Sequence of chain 1.D:
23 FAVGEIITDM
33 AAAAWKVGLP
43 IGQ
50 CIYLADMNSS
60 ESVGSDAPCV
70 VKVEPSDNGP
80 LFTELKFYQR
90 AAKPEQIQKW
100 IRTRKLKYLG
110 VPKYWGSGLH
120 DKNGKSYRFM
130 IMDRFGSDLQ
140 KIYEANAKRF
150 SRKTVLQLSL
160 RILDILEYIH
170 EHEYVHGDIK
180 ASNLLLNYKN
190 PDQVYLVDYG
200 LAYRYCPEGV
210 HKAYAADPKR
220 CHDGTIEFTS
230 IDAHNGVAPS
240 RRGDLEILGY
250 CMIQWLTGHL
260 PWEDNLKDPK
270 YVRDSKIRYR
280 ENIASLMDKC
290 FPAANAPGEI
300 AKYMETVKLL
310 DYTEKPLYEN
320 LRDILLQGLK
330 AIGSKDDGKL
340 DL

Binding-site contacts:
Ligand atom C7 contacts residue ASP137 of chain 1.D at 3.7 Å.
Ligand atom N5 contacts residue VAL69 of chain 1.D at 3.5 Å.
Ligand atom C4 contacts residue GLY135 of chain 1.D at 3.9 Å.
Ligand atom N2 contacts residue ILE43 of chain 1.D at 3.7 Å.
Ligand atom C15 contacts residue PHE134 of chain 1.D at 3.8 Å (hydrophobic).
Ligand atom C18 contacts residue LYS71 of chain 1.D at 3.7 Å.
Ligand atom C17 contacts residue VAL196 of chain 1.D at 3.5 Å (hydrophobic).
Ligand atom N3 contacts residue LEU184 of chain 1.D at 3.5 Å.
Ligand atom N3 contacts residue ILE43 of chain 1.D at 3.9 Å.
Ligand atom C9 contacts residue ARG133 of chain 1.D at 3.8 Å.
Ligand atom C15 contacts residue MET131 of chain 1.D at 3.8 Å (hydrophobic).
Ligand atom C5 contacts residue LEU184 of chain 1.D at 3.7 Å (hydrophobic).
Ligand atom C8 contacts residue PHE134 of chain 1.D at 3.6 Å (hydrophobic).
Ligand atom C13 contacts residue ILE43 of chain 1.D at 3.9 Å (hydrophobic).
Ligand atom N5 contacts residue ASP132 of chain 1.D at 3.4 Å (salt-bridge).
Ligand atom O2 contacts residue ASP197 of chain 1.D at 3.1 Å (salt-bridge).
Ligand atom N1 contacts residue ILE43 of chain 1.D at 3.7 Å.
Ligand atom C8 contacts residue GLY135 of chain 1.D at 3.5 Å.
Ligand atom C6 contacts residue PHE134 of chain 1.D at 3.2 Å (hydrophobic).
Ligand atom C3 contacts residue LEU184 of chain 1.D at 3.9 Å (hydrophobic).
Ligand atom C4 contacts residue ILE43 of chain 1.D at 3.4 Å (hydrophobic).
Ligand atom F2 contacts residue PRO111 of chain 1.D at 3.7 Å.
Ligand atom C16 contacts residue MET131 of chain 1.D at 3.8 Å (hydrophobic).
Ligand atom C3 contacts residue ILE43 of chain 1.D at 3.4 Å (hydrophobic).
Ligand atom N5 contacts residue PHE134 of chain 1.D at 3.9 Å.
Ligand atom F1 contacts residue LYS71 of chain 1.D at 3.3 Å.
Ligand atom O2 contacts residue VAL196 of chain 1.D at 3.5 Å.
Ligand atom C13 contacts residue ARG133 of chain 1.D at 3.3 Å.
Ligand atom N2 contacts residue GLY135 of chain 1.D at 3.6 Å.
Ligand atom N4 contacts residue PHE134 of chain 1.D at 2.9 Å (h-bond).
Ligand atom F2 contacts residue MET131 of chain 1.D at 3.4 Å.
Ligand atom O2 contacts residue GLU83 of chain 1.D at 3.5 Å (salt-bridge).
Ligand atom N4 contacts residue VAL69 of chain 1.D at 3.9 Å.
Ligand atom N4 contacts residue ARG133 of chain 1.D at 3.7 Å.
Ligand atom C15 contacts residue ASP132 of chain 1.D at 3.4 Å.
Ligand atom C17 contacts residue LYS71 of chain 1.D at 3.5 Å.
Ligand atom O2 contacts residue LYS71 of chain 1.D at 2.7 Å (salt-bridge).
Ligand atom F1 contacts residue ILE51 of chain 1.D at 3.7 Å.
Ligand atom C14 contacts residue ASP132 of chain 1.D at 3.9 Å.
Ligand atom C14 contacts residue VAL69 of chain 1.D at 3.9 Å (hydrophobic).

A small-molecule ligand and the protein it binds are described below.
Small molecule (SMILES): C#CCN1C(=O)[C@@H](C)N(CC#C)c2nc(Nc3cc(F)c(O)c(F)c3)ncc21